A small-molecule ligand and the protein it binds are described below.
Small molecule (SMILES): C=CC1=C(C)/C(=C/c2[nH]c(/C=C3\N=C(/C=C4\NC(=O)C(C)=C4C=C)C(C)=C3CCC(=O)O)c(CCC(=O)O)c2C)NC1=O

Sequence of chain 1.A:
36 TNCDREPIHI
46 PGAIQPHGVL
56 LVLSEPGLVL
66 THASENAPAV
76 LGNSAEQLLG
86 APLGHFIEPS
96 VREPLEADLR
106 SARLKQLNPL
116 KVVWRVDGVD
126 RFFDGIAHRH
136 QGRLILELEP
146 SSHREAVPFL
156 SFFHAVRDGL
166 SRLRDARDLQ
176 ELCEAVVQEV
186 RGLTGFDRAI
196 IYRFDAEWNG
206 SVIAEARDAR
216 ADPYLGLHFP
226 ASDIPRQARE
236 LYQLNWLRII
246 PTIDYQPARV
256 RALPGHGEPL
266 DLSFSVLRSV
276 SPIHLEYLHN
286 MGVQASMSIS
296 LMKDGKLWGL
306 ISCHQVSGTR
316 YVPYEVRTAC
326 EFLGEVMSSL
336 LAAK

Binding-site contacts:
Ligand atom O2D contacts residue VAL275 of chain 1.A at 3.4 Å.
Ligand atom C2A contacts residue HIS279 of chain 1.A at 3.6 Å.
Ligand atom CAA contacts residue TYR237 of chain 1.A at 3.4 Å (hydrophobic).
Ligand atom O2A contacts residue HIS279 of chain 1.A at 2.8 Å (h-bond).
Ligand atom CBC contacts residue CYS38 of chain 1.A at 1.6 Å (hydrophobic).
Ligand atom O1A contacts residue SER293 of chain 1.A at 2.6 Å (h-bond).
Ligand atom CAC contacts residue CYS38 of chain 1.A at 2.9 Å (hydrophobic).
Ligand atom CGA contacts residue SER291 of chain 1.A at 3.5 Å.
Ligand atom CHB contacts residue ILE229 of chain 1.A at 3.5 Å (hydrophobic).
Ligand atom OB contacts residue HIS309 of chain 1.A at 2.8 Å (h-bond).
Ligand atom CMD contacts residue SER276 of chain 1.A at 3.5 Å.
Ligand atom NA contacts residue HIS279 of chain 1.A at 3.2 Å.
Ligand atom NA contacts residue ILE229 of chain 1.A at 3.4 Å.
Ligand atom O2D contacts residue SER276 of chain 1.A at 3.1 Å (h-bond).
Ligand atom O1D contacts residue ARG273 of chain 1.A at 2.8 Å (salt-bridge).
Ligand atom NA contacts residue ASP228 of chain 1.A at 3.1 Å (salt-bridge).
Ligand atom O2A contacts residue SER291 of chain 1.A at 2.8 Å (h-bond).
Ligand atom C4A contacts residue ILE229 of chain 1.A at 3.4 Å (hydrophobic).
Ligand atom NC contacts residue ASP228 of chain 1.A at 3.2 Å (salt-bridge).
Ligand atom CBA contacts residue HIS279 of chain 1.A at 3.4 Å.
Ligand atom CHA contacts residue TYR237 of chain 1.A at 3.5 Å (hydrophobic).
Ligand atom OC contacts residue ASP228 of chain 1.A at 3.2 Å (salt-bridge).
Ligand atom CAD contacts residue TYR237 of chain 1.A at 3.3 Å (hydrophobic).
Ligand atom CGD contacts residue TYR237 of chain 1.A at 3.3 Å (hydrophobic).
Ligand atom ND contacts residue ASP228 of chain 1.A at 3.1 Å (salt-bridge).
Ligand atom CMB contacts residue TYR282 of chain 1.A at 3.1 Å (hydrophobic).
Ligand atom C1A contacts residue HIS279 of chain 1.A at 3.2 Å.
Ligand atom OB contacts residue SER307 of chain 1.A at 3.0 Å (h-bond).
Ligand atom C4D contacts residue HIS279 of chain 1.A at 3.6 Å.
Ligand atom CGA contacts residue HIS279 of chain 1.A at 3.5 Å.
Ligand atom OC contacts residue TYR282 of chain 1.A at 3.1 Å.
Ligand atom CHA contacts residue HIS279 of chain 1.A at 3.5 Å.
Ligand atom CGD contacts residue ARG273 of chain 1.A at 3.6 Å.
Ligand atom ND contacts residue HIS279 of chain 1.A at 3.5 Å (h-bond).
Ligand atom O1A contacts residue SER291 of chain 1.A at 3.5 Å (h-bond).
Ligand atom C4A contacts residue HIS279 of chain 1.A at 3.5 Å.
Ligand atom O2D contacts residue ARG273 of chain 1.A at 2.9 Å (salt-bridge).
Ligand atom CBD contacts residue TYR237 of chain 1.A at 3.3 Å (hydrophobic).
Ligand atom C1D contacts residue PRO230 of chain 1.A at 3.4 Å (hydrophobic).
Ligand atom O1D contacts residue TYR237 of chain 1.A at 2.5 Å (h-bond).